Sequence of chain 1.A:
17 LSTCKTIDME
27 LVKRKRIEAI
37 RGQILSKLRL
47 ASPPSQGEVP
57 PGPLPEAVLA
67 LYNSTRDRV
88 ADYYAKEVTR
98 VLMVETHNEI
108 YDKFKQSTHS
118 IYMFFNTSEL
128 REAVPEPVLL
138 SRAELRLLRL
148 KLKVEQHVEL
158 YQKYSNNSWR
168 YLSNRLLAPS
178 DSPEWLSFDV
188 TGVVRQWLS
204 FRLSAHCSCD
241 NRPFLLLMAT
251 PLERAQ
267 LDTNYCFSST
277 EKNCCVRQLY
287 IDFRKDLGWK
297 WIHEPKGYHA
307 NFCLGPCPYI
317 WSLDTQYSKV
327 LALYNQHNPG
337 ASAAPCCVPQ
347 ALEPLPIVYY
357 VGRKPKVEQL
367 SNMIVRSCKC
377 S

Binding-site contacts:
Ligand atom N2 contacts residue ASP430 of chain 1.C at 3.6 Å.
Ligand atom O7 contacts residue ASN406 of chain 1.C at 3.8 Å.
Ligand atom C5 contacts residue ASP380 of chain 1.C at 4.4 Å.
Ligand atom O6 contacts residue HIS358 of chain 1.C at 4.2 Å.
Ligand atom C4 contacts residue LYS291 of chain 1.A at 3.7 Å.
Ligand atom C1 contacts residue ASN406 of chain 1.C at 1.4 Å.
Ligand atom O4 contacts residue LYS291 of chain 1.A at 2.6 Å (salt-bridge).
Ligand atom C6 contacts residue LYS291 of chain 1.A at 3.4 Å.
Ligand atom O6 contacts residue SER382 of chain 1.C at 3.7 Å.
Ligand atom C4 contacts residue ASN406 of chain 1.C at 4.2 Å.
Ligand atom C1 contacts residue ASP380 of chain 1.C at 3.4 Å.
Ligand atom O5 contacts residue ASP380 of chain 1.C at 3.1 Å (salt-bridge).
Ligand atom C5 contacts residue LYS291 of chain 1.A at 3.9 Å.
Ligand atom C6 contacts residue SER382 of chain 1.C at 4.0 Å.
Ligand atom O6 contacts residue ASP380 of chain 1.C at 3.2 Å (salt-bridge).
Ligand atom O5 contacts residue ASN406 of chain 1.C at 2.4 Å (h-bond).
Ligand atom C5 contacts residue SER382 of chain 1.C at 4.5 Å.
Ligand atom C3 contacts residue ASN406 of chain 1.C at 3.8 Å.
Ligand atom C8 contacts residue ASP430 of chain 1.C at 3.3 Å.
Ligand atom O6 contacts residue LYS291 of chain 1.A at 4.2 Å.
Ligand atom C2 contacts residue ASN406 of chain 1.C at 2.5 Å.
Ligand atom C7 contacts residue ASN406 of chain 1.C at 3.6 Å.
Ligand atom C5 contacts residue ASN406 of chain 1.C at 3.7 Å.
Ligand atom C7 contacts residue ASP430 of chain 1.C at 4.0 Å.
Ligand atom C6 contacts residue ASP380 of chain 1.C at 4.4 Å.
Ligand atom N2 contacts residue ASN406 of chain 1.C at 2.9 Å (h-bond).

Sequence of chain 1.C:
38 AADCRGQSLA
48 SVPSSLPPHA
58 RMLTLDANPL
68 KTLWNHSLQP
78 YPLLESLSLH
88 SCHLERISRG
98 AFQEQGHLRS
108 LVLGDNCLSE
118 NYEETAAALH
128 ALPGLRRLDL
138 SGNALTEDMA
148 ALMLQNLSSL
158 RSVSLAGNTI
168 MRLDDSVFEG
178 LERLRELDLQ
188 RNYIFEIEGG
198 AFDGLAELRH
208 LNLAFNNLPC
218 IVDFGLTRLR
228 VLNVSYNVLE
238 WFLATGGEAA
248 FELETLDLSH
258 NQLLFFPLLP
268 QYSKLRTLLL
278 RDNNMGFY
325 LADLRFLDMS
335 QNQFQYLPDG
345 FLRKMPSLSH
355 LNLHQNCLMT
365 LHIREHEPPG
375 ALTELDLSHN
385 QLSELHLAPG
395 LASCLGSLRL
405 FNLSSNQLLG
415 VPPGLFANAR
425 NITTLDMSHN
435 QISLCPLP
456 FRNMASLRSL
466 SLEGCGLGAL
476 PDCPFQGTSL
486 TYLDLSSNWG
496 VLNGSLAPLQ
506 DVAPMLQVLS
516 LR

The protein below binds the small molecule below.
Small molecule (SMILES): CC(=O)N[C@H]1[C@H](O[C@H]2[C@H](O)[C@@H](NC(C)=O)CO[C@@H]2CO)O[C@H](CO)[C@@H](O[C@@H]2O[C@H](CO)[C@@H](O)[C@H](O)[C@@H]2O)[C@@H]1O